This small molecule binds to this protein.
Small molecule (SMILES): Cc1cn([C@H]2C[C@H](OP(=O)(O)O)[C@@H](COP(=O)(O)O)O2)c(=O)[nH]c1=O

Binding-site contacts:
Ligand atom O5' contacts residue ARG81 of chain 1.A at 3.0 Å (salt-bridge).
Ligand atom P2 contacts residue ARG81 of chain 1.A at 4.0 Å.
Ligand atom O5P contacts residue CA1 of chain 1.B at 3.1 Å.
Ligand atom C6 contacts residue ARG81 of chain 1.A at 4.0 Å.
Ligand atom O5P contacts residue TYR107 of chain 1.A at 4.0 Å.
Ligand atom C2 contacts residue ASP77 of chain 1.A at 4.0 Å.
Ligand atom C2' contacts residue TYR109 of chain 1.A at 3.4 Å (hydrophobic).
Ligand atom O6P contacts residue ARG35 of chain 1.A at 2.8 Å (salt-bridge).
Ligand atom O5P contacts residue ASP40 of chain 1.A at 3.3 Å (salt-bridge).
Ligand atom O3' contacts residue LYS78 of chain 1.A at 3.4 Å (salt-bridge).
Ligand atom P2 contacts residue ARG35 of chain 1.A at 3.6 Å.
Ligand atom C5M contacts residue TYR107 of chain 1.A at 3.8 Å (hydrophobic).
Ligand atom C4' contacts residue ARG81 of chain 1.A at 3.9 Å.
Ligand atom O6P contacts residue CA1 of chain 1.B at 4.1 Å.
Ligand atom O2 contacts residue TYR109 of chain 1.A at 4.0 Å.
Ligand atom C5' contacts residue ARG81 of chain 1.A at 4.0 Å.
Ligand atom C2 contacts residue TYR109 of chain 1.A at 3.9 Å (hydrophobic).
Ligand atom C4 contacts residue TYR109 of chain 1.A at 3.6 Å (hydrophobic).
Ligand atom O1P contacts residue TYR79 of chain 1.A at 3.5 Å (h-bond).
Ligand atom P2 contacts residue CA1 of chain 1.B at 4.0 Å.
Ligand atom C5 contacts residue LEU83 of chain 1.A at 4.1 Å (hydrophobic).
Ligand atom N3 contacts residue LEU83 of chain 1.A at 3.9 Å.
Ligand atom O1P contacts residue LYS78 of chain 1.A at 2.7 Å (salt-bridge).
Ligand atom P1 contacts residue LYS78 of chain 1.A at 3.7 Å.
Ligand atom O4' contacts residue ARG81 of chain 1.A at 3.1 Å (salt-bridge).
Ligand atom O4 contacts residue TYR109 of chain 1.A at 3.9 Å.
Ligand atom C4 contacts residue LEU83 of chain 1.A at 3.7 Å (hydrophobic).
Ligand atom O6P contacts residue ARG81 of chain 1.A at 2.8 Å (salt-bridge).
Ligand atom N3 contacts residue TYR109 of chain 1.A at 3.5 Å.
Ligand atom C5M contacts residue ARG35 of chain 1.A at 3.7 Å.
Ligand atom C3' contacts residue TYR107 of chain 1.A at 4.0 Å (hydrophobic).
Ligand atom O5' contacts residue ARG35 of chain 1.A at 3.6 Å (salt-bridge).
Ligand atom O5P contacts residue ARG35 of chain 1.A at 2.8 Å (salt-bridge).
Ligand atom O2P contacts residue TYR79 of chain 1.A at 2.6 Å (h-bond).
Ligand atom O2 contacts residue ASP77 of chain 1.A at 3.9 Å.
Ligand atom O4 contacts residue LEU83 of chain 1.A at 3.6 Å.
Ligand atom C5' contacts residue TYR107 of chain 1.A at 3.6 Å (hydrophobic).
Ligand atom P1 contacts residue TYR79 of chain 1.A at 3.6 Å.
Ligand atom C2' contacts residue TYR107 of chain 1.A at 4.0 Å (hydrophobic).
Ligand atom O4 contacts residue LEU37 of chain 1.A at 3.9 Å.

Sequence of chain 1.A:
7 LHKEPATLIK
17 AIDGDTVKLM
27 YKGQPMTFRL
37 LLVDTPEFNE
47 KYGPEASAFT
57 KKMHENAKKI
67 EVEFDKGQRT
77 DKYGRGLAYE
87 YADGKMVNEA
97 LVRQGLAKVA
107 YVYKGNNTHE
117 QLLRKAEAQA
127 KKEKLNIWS